Binding-site contacts:
Ligand atom O7 contacts residue SER250 of chain 1.C at 3.4 Å (h-bond).
Ligand atom O4 contacts residue ASN321 of chain 1.D at 3.0 Å (h-bond).
Ligand atom O7 contacts residue ALA317 of chain 1.D at 3.8 Å.
Ligand atom C36 contacts residue ALA317 of chain 1.D at 3.5 Å (hydrophobic).
Ligand atom C30 contacts residue SER227 of chain 1.C at 3.8 Å.
Ligand atom C14 contacts residue GLY126 of chain 1.D at 3.4 Å.
Ligand atom C13 contacts residue SER131 of chain 1.D at 3.5 Å.
Ligand atom C36 contacts residue LYS258 of chain 1.C at 3.3 Å.
Ligand atom O2 contacts residue SER131 of chain 1.D at 3.5 Å.
Ligand atom F1 contacts residue ARG156 of chain 1.C at 2.7 Å.
Ligand atom C11 contacts residue ASP256 of chain 1.C at 3.3 Å.
Ligand atom O6 contacts residue ARG156 of chain 1.C at 3.4 Å (salt-bridge).
Ligand atom C14 contacts residue CYS127 of chain 1.D at 3.3 Å (hydrophobic).
Ligand atom C30 contacts residue ARG156 of chain 1.C at 3.4 Å.
Ligand atom C15 contacts residue SER227 of chain 1.C at 3.3 Å.
Ligand atom C30 contacts residue VAL249 of chain 1.C at 3.5 Å (hydrophobic).
Ligand atom O6 contacts residue LYS258 of chain 1.C at 3.1 Å (salt-bridge).
Ligand atom C25 contacts residue ALA422 of chain 1.D at 3.7 Å (hydrophobic).
Ligand atom O5 contacts residue ALA422 of chain 1.D at 3.5 Å.
Ligand atom O7 contacts residue LYS301 of chain 1.D at 2.8 Å (salt-bridge).
Ligand atom O2 contacts residue CYS127 of chain 1.D at 3.8 Å.
Ligand atom O4 contacts residue LYS257 of chain 1.C at 3.3 Å (salt-bridge).
Ligand atom C36 contacts residue SER250 of chain 1.C at 3.4 Å.
Ligand atom C35 contacts residue LYS258 of chain 1.C at 3.4 Å.
Ligand atom O4 contacts residue GLU125 of chain 1.D at 2.5 Å (salt-bridge).
Ligand atom C36 contacts residue LYS301 of chain 1.D at 3.5 Å.
Ligand atom C9 contacts residue GLU125 of chain 1.D at 3.7 Å.
Ligand atom O6 contacts residue SER250 of chain 1.C at 2.7 Å (h-bond).
Ligand atom F1 contacts residue SER227 of chain 1.C at 3.5 Å.
Ligand atom O6 contacts residue LYS301 of chain 1.D at 3.6 Å (salt-bridge).
Ligand atom C24 contacts residue ARG156 of chain 1.C at 3.7 Å.
Ligand atom O3 contacts residue ASP256 of chain 1.C at 2.5 Å (salt-bridge).
Ligand atom C22 contacts residue ALA422 of chain 1.D at 3.5 Å (hydrophobic).
Ligand atom F1 contacts residue VAL249 of chain 1.C at 3.1 Å.
Ligand atom C35 contacts residue ALA317 of chain 1.D at 3.1 Å (hydrophobic).
Ligand atom O3 contacts residue ARG156 of chain 1.C at 3.0 Å (salt-bridge).
Ligand atom C10 contacts residue ASN321 of chain 1.D at 3.8 Å.
Ligand atom C14 contacts residue LEU128 of chain 1.D at 3.7 Å (hydrophobic).
Ligand atom C9 contacts residue ASN321 of chain 1.D at 3.8 Å.
Ligand atom C10 contacts residue ASP256 of chain 1.C at 3.3 Å.

Sequence of chain 1.C:
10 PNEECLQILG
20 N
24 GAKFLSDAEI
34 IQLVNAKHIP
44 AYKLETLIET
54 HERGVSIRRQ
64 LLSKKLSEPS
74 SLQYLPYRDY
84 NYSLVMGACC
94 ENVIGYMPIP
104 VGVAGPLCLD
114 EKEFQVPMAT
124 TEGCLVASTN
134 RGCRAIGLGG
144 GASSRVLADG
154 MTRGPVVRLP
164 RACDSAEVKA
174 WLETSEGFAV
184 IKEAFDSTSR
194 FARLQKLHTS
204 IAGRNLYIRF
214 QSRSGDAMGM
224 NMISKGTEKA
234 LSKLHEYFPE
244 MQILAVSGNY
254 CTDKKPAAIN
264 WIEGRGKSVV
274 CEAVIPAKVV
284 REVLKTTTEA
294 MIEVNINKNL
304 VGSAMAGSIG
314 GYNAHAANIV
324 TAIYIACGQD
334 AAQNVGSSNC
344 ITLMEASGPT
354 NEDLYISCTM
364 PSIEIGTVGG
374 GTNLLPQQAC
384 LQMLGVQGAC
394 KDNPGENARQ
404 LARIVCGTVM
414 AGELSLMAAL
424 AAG

This small molecule binds to this protein.
Small molecule (SMILES): CC(C)c1c(S(=O)(=O)N2CCOCC2)c(-c2ccccc2)c(-c2ccc(F)cc2)n1CC[C@@H](O)C[C@@H](O)CC(=O)O

Sequence of chain 1.D:
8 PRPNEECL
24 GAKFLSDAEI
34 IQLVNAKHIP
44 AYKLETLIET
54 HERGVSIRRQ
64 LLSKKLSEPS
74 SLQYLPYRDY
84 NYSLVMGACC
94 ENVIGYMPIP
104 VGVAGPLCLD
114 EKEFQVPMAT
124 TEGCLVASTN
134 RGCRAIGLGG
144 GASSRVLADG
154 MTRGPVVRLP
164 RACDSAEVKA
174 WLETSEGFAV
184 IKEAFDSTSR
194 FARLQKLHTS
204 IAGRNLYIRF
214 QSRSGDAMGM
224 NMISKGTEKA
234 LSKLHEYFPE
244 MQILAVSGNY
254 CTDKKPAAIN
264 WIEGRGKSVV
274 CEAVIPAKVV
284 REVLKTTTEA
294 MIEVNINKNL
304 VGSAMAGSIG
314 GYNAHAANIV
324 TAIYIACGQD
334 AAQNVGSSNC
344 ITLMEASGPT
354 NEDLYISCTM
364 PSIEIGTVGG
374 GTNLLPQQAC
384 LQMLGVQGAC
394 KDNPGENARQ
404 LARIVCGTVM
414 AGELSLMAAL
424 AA